Binding-site contacts:
Ligand atom N1 contacts residue HIS164 of chain 2.A at 3.4 Å (h-bond).
Ligand atom C8 contacts residue PHE140 of chain 2.A at 3.4 Å (hydrophobic).
Ligand atom C11 contacts residue HIS164 of chain 2.A at 3.2 Å.
Ligand atom C13 contacts residue MET49 of chain 2.A at 3.6 Å (hydrophobic).
Ligand atom N2 contacts residue PHE140 of chain 2.A at 3.8 Å.
Ligand atom N1 contacts residue CYS145 of chain 2.A at 3.4 Å (h-bond).
Ligand atom C7 contacts residue GLU166 of chain 2.A at 3.5 Å.
Ligand atom C2 contacts residue HIS41 of chain 2.A at 3.8 Å.
Ligand atom C6 contacts residue ASN142 of chain 2.A at 3.3 Å.
Ligand atom C9 contacts residue GLU166 of chain 2.A at 3.6 Å.
Ligand atom C13 contacts residue MET165 of chain 2.A at 3.5 Å (hydrophobic).
Ligand atom C14 contacts residue GLN189 of chain 2.A at 3.5 Å.
Ligand atom C9 contacts residue MET165 of chain 2.A at 3.7 Å (hydrophobic).
Ligand atom C8 contacts residue LEU141 of chain 2.A at 3.6 Å (hydrophobic).
Ligand atom C3 contacts residue HIS41 of chain 2.A at 3.7 Å.
Ligand atom C contacts residue GLY143 of chain 2.A at 3.4 Å.
Ligand atom C7 contacts residue LEU141 of chain 2.A at 3.5 Å (hydrophobic).
Ligand atom O contacts residue LEU27 of chain 2.A at 3.8 Å.
Ligand atom O contacts residue THR25 of chain 2.A at 3.6 Å.
Ligand atom C11 contacts residue HIS41 of chain 2.A at 3.8 Å.
Ligand atom C9 contacts residue HIS163 of chain 2.A at 3.1 Å.
Ligand atom C14 contacts residue MET49 of chain 2.A at 3.8 Å (hydrophobic).
Ligand atom N contacts residue HIS41 of chain 2.A at 3.4 Å (h-bond).
Ligand atom O1 contacts residue CYS145 of chain 2.A at 3.2 Å (h-bond).
Ligand atom O1 contacts residue GLY143 of chain 2.A at 3.0 Å (h-bond).
Ligand atom C11 contacts residue MET49 of chain 2.A at 3.8 Å (hydrophobic).
Ligand atom C7 contacts residue ASN142 of chain 2.A at 3.5 Å.
Ligand atom C9 contacts residue CYS145 of chain 2.A at 3.7 Å (hydrophobic).
Ligand atom O contacts residue HIS41 of chain 2.A at 3.6 Å (h-bond).
Ligand atom S contacts residue GLY143 of chain 2.A at 3.8 Å.
Ligand atom C12 contacts residue MET49 of chain 2.A at 3.6 Å (hydrophobic).
Ligand atom N2 contacts residue GLU166 of chain 2.A at 3.8 Å.
Ligand atom C5 contacts residue CYS145 of chain 2.A at 3.8 Å (hydrophobic).
Ligand atom C13 contacts residue ARG188 of chain 2.A at 3.6 Å.
Ligand atom C6 contacts residue GLU166 of chain 2.A at 3.8 Å.
Ligand atom N contacts residue CYS145 of chain 2.A at 3.4 Å (h-bond).
Ligand atom N2 contacts residue HIS163 of chain 2.A at 2.8 Å (h-bond).
Ligand atom O2 contacts residue ASN142 of chain 2.A at 3.6 Å.
Ligand atom C8 contacts residue GLU166 of chain 2.A at 3.8 Å.
Ligand atom C12 contacts residue MET165 of chain 2.A at 3.5 Å (hydrophobic).

The protein below binds the small molecule below.
Small molecule (SMILES): CS(=O)(=O)NCC[C@@H](C(=O)Nc1cccnc1)c1ccccc1

Sequence of chain 1.A:
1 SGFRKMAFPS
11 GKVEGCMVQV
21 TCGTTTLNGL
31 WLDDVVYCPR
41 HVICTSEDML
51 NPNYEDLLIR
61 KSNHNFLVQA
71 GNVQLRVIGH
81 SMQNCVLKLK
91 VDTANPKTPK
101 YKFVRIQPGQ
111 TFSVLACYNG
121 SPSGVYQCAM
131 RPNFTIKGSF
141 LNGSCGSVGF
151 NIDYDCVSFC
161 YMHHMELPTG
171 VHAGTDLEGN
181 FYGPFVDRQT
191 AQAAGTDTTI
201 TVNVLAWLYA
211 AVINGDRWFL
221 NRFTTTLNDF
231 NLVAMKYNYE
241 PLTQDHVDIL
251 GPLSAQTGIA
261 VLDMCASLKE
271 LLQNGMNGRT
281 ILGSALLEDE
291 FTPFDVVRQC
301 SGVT

Sequence of chain 2.A:
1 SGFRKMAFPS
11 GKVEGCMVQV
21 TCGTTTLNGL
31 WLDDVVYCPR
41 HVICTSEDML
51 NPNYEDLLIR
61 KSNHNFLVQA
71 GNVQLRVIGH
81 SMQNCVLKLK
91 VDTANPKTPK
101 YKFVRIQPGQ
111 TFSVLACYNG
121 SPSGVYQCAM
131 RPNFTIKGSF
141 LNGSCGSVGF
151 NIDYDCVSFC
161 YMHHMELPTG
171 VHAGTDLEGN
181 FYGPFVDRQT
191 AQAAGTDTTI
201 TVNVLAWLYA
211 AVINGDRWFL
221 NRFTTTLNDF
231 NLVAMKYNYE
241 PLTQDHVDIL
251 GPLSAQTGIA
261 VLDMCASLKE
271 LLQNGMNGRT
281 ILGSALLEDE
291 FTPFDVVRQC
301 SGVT